Sequence of chain 1.B:
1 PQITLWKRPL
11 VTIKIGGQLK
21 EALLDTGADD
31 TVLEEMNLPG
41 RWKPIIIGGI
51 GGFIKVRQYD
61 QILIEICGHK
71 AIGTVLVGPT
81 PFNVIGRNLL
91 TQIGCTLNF

Sequence of chain 1.A:
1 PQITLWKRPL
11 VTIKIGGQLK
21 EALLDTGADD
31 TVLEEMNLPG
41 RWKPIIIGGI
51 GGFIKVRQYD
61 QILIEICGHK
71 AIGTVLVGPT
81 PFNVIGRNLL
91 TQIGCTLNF

Binding-site contacts:
Ligand atom C32 contacts residue GLY27 of chain 1.B at 3.8 Å.
Ligand atom O18 contacts residue GLY27 of chain 1.B at 3.4 Å.
Ligand atom C17 contacts residue ASP25 of chain 1.B at 3.3 Å.
Ligand atom C25 contacts residue VAL32 of chain 1.B at 3.7 Å (hydrophobic).
Ligand atom C27 contacts residue ASP29 of chain 1.B at 3.7 Å.
Ligand atom C17 contacts residue ASP25 of chain 1.A at 3.2 Å.
Ligand atom C32 contacts residue ASP25 of chain 1.A at 3.0 Å.
Ligand atom C31 contacts residue GLY48 of chain 1.B at 3.2 Å.
Ligand atom C12 contacts residue GLY27 of chain 1.A at 3.2 Å.
Ligand atom O10 contacts residue ILE50 of chain 1.B at 2.8 Å.
Ligand atom C3 contacts residue VAL32 of chain 1.A at 3.5 Å (hydrophobic).
Ligand atom C24 contacts residue GLY48 of chain 1.B at 3.8 Å.
Ligand atom O18 contacts residue ASP25 of chain 1.B at 2.8 Å (salt-bridge).
Ligand atom O9 contacts residue GLY48 of chain 1.A at 3.6 Å.
Ligand atom C4 contacts residue ILE50 of chain 1.B at 3.7 Å (hydrophobic).
Ligand atom C16 contacts residue ASP25 of chain 1.A at 2.9 Å.
Ligand atom C6 contacts residue GLY48 of chain 1.A at 3.7 Å.
Ligand atom C2 contacts residue ASP30 of chain 1.A at 3.5 Å.
Ligand atom C34 contacts residue GLY49 of chain 1.B at 3.4 Å.
Ligand atom C4 contacts residue ALA28 of chain 1.A at 3.5 Å (hydrophobic).
Ligand atom C35 contacts residue PRO81 of chain 1.A at 3.6 Å (hydrophobic).
Ligand atom C30 contacts residue GLY48 of chain 1.B at 2.9 Å.
Ligand atom O18 contacts residue ASP25 of chain 1.A at 2.6 Å (salt-bridge).
Ligand atom C37 contacts residue GLY27 of chain 1.B at 3.5 Å.
Ligand atom C34 contacts residue PRO81 of chain 1.A at 3.3 Å (hydrophobic).
Ligand atom C15 contacts residue GLY49 of chain 1.A at 3.8 Å.
Ligand atom S8 contacts residue ILE50 of chain 1.B at 3.8 Å.
Ligand atom C15 contacts residue ILE50 of chain 1.A at 3.7 Å (hydrophobic).
Ligand atom O26 contacts residue ASP30 of chain 1.B at 3.4 Å (salt-bridge).
Ligand atom C3 contacts residue ALA28 of chain 1.A at 3.4 Å (hydrophobic).
Ligand atom N20 contacts residue GLY27 of chain 1.B at 3.4 Å (h-bond).
Ligand atom O22 contacts residue ILE50 of chain 1.A at 3.8 Å.
Ligand atom C34 contacts residue ILE50 of chain 1.B at 3.7 Å (hydrophobic).
Ligand atom O26 contacts residue ALA28 of chain 1.B at 3.8 Å.
Ligand atom O26 contacts residue ASP29 of chain 1.B at 3.6 Å (salt-bridge).
Ligand atom O9 contacts residue GLY49 of chain 1.A at 2.9 Å.
Ligand atom C19 contacts residue ASP25 of chain 1.A at 3.7 Å.
Ligand atom N1 contacts residue ASP30 of chain 1.A at 2.9 Å (salt-bridge).
Ligand atom O28 contacts residue ASP29 of chain 1.B at 3.0 Å (salt-bridge).
Ligand atom C3 contacts residue ASP30 of chain 1.A at 3.2 Å.

The small molecule below binds the protein below.
Small molecule (SMILES): CC(C)CN(C[C@@H](O)[C@H](Cc1ccccc1)NC(=O)O[C@H]1CO[C@H]2OCC[C@H]21)S(=O)(=O)c1ccc(N)cc1